The small molecule below binds the protein below.
Small molecule (SMILES): CCCCCCCCCC(=O)N(CCO)C[C@@H](O)[C@@H](O)[C@@H](O)[C@@H](O)CO

Binding-site contacts:
Ligand atom C36 contacts residue ASN174 of chain 1.B at 4.4 Å.
Ligand atom C43 contacts residue ALA176 of chain 1.B at 4.2 Å (hydrophobic).
Ligand atom O49 contacts residue TRP151 of chain 1.B at 3.4 Å (h-bond).
Ligand atom O44 contacts residue TYR177 of chain 1.B at 4.3 Å.
Ligand atom C18 contacts residue ARG175 of chain 1.B at 4.3 Å.
Ligand atom C36 contacts residue ALA176 of chain 1.B at 4.0 Å (hydrophobic).
Ligand atom C15 contacts residue ARG175 of chain 1.B at 4.5 Å.
Ligand atom C21 contacts residue ALA176 of chain 1.B at 4.2 Å (hydrophobic).
Ligand atom C21 contacts residue ARG175 of chain 1.B at 4.2 Å.
Ligand atom C30 contacts residue ASN174 of chain 1.B at 4.2 Å.
Ligand atom O44 contacts residue ALA180 of chain 1.B at 4.4 Å.
Ligand atom C24 contacts residue ARG175 of chain 1.B at 4.4 Å.
Ligand atom C12 contacts residue ARG175 of chain 1.B at 3.8 Å.
Ligand atom C9 contacts residue ARG175 of chain 1.B at 4.3 Å.
Ligand atom C41 contacts residue ALA176 of chain 1.B at 3.6 Å (hydrophobic).
Ligand atom O51 contacts residue ALA176 of chain 1.B at 3.7 Å.
Ligand atom C0 contacts residue ILE179 of chain 1.B at 4.5 Å (hydrophobic).
Ligand atom O34 contacts residue ASN174 of chain 1.B at 4.1 Å.
Ligand atom N33 contacts residue ASN174 of chain 1.B at 4.2 Å.
Ligand atom C43 contacts residue ALA180 of chain 1.B at 4.3 Å (hydrophobic).
Ligand atom O53 contacts residue TRP151 of chain 1.B at 3.6 Å.
Ligand atom O44 contacts residue TRP151 of chain 1.B at 4.0 Å.
Ligand atom C35 contacts residue ASN174 of chain 1.B at 3.8 Å.
Ligand atom C43 contacts residue TYR177 of chain 1.B at 4.0 Å (hydrophobic).
Ligand atom O49 contacts residue ASN174 of chain 1.B at 4.0 Å.
Ligand atom C24 contacts residue ASN174 of chain 1.B at 3.9 Å.
Ligand atom C35 contacts residue ARG153 of chain 1.B at 4.5 Å.
Ligand atom O34 contacts residue GLU155 of chain 1.B at 3.8 Å.

Sequence of chain 1.B:
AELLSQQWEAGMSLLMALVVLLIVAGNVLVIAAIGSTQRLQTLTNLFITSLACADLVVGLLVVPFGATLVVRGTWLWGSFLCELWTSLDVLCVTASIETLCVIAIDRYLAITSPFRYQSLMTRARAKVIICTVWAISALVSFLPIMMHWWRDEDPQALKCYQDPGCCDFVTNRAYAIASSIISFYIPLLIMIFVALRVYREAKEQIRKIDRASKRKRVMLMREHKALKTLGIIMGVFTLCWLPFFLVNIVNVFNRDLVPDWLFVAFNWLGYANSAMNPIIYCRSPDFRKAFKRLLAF